This protein binds this small molecule.
Small molecule (SMILES): CC(C)C[C@H](NC(=O)[C@@H]1CCCN1)C(=O)N[C@@H](CCC(N)=O)C(=O)N1CCC[C@H]1C(=O)N[C@@H](CCC(N)=O)C(=O)N[C@@H](CCC(N)=O)C(=O)N1CCC[C@H]1C(=O)N[C@@H](Cc1ccccc1)C(=O)N1CCC[C@H]1C=O

Sequence of chain 1.D:
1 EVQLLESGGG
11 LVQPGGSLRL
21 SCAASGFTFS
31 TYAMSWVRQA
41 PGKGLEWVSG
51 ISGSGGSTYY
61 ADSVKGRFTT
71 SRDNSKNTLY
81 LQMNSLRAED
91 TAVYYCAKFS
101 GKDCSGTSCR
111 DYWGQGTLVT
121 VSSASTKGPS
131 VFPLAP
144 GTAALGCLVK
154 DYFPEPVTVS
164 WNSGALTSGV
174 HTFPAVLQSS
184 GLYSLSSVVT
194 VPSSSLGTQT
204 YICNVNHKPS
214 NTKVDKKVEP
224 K

Sequence of chain 1.E:
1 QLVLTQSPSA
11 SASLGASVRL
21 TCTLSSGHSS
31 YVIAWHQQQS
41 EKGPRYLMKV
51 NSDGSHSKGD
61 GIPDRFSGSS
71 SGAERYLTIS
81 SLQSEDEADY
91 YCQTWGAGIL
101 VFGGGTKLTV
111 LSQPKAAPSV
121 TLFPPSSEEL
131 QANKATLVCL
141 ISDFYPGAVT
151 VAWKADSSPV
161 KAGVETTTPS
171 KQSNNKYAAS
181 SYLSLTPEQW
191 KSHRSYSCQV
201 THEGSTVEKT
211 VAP

Binding-site contacts:
Ligand atom N contacts residue GLY27 of chain 1.E at 2.9 Å (h-bond).
Ligand atom O contacts residue SER52 of chain 1.D at 3.5 Å.
Ligand atom NE2 contacts residue VAL32 of chain 1.E at 3.2 Å (h-bond).
Ligand atom O contacts residue SER52 of chain 1.D at 3.5 Å.
Ligand atom O contacts residue LYS102 of chain 1.D at 3.6 Å.
Ligand atom CD contacts residue VAL32 of chain 1.E at 3.5 Å (hydrophobic).
Ligand atom CG contacts residue SO41 of chain 1.O at 3.3 Å.
Ligand atom N contacts residue TRP95 of chain 1.E at 3.6 Å.
Ligand atom O contacts residue TYR31 of chain 1.E at 3.6 Å (h-bond).
Ligand atom NE2 contacts residue THR94 of chain 1.E at 3.2 Å (h-bond).
Ligand atom CE1 contacts residue GLY98 of chain 1.E at 3.6 Å.
Ligand atom CB contacts residue ASP103 of chain 1.D at 3.6 Å.
Ligand atom NE2 contacts residue TRP95 of chain 1.E at 3.1 Å (h-bond).
Ligand atom OE1 contacts residue VAL32 of chain 1.E at 2.7 Å (h-bond).
Ligand atom CD1 contacts residue TYR59 of chain 1.D at 3.4 Å (hydrophobic).
Ligand atom CZ contacts residue TRP47 of chain 1.D at 3.6 Å (hydrophobic).
Ligand atom C contacts residue TYR31 of chain 1.E at 3.5 Å (hydrophobic).
Ligand atom O contacts residue LYS102 of chain 1.D at 2.8 Å (salt-bridge).
Ligand atom CD contacts residue GLY27 of chain 1.E at 3.1 Å.
Ligand atom CB contacts residue TYR31 of chain 1.E at 3.5 Å (hydrophobic).
Ligand atom O contacts residue GLY98 of chain 1.E at 2.9 Å (h-bond).
Ligand atom CB contacts residue GLY96 of chain 1.E at 3.4 Å.
Ligand atom OE1 contacts residue TYR31 of chain 1.E at 3.5 Å.
Ligand atom CA contacts residue TYR31 of chain 1.E at 3.5 Å (hydrophobic).
Ligand atom O contacts residue TRP95 of chain 1.E at 2.9 Å (h-bond).
Ligand atom CD contacts residue TRP95 of chain 1.E at 3.5 Å (hydrophobic).
Ligand atom CA contacts residue TYR59 of chain 1.D at 3.6 Å (hydrophobic).
Ligand atom O contacts residue TYR31 of chain 1.E at 3.6 Å.
Ligand atom CA contacts residue GLY96 of chain 1.E at 3.4 Å.
Ligand atom NE2 contacts residue TYR31 of chain 1.E at 3.5 Å.
Ligand atom NE2 contacts residue ASP103 of chain 1.D at 3.2 Å.
Ligand atom CD contacts residue TYR59 of chain 1.D at 3.3 Å (hydrophobic).
Ligand atom OE1 contacts residue LYS102 of chain 1.D at 3.3 Å.
Ligand atom N contacts residue TYR31 of chain 1.E at 3.3 Å.
Ligand atom CG contacts residue TRP95 of chain 1.E at 3.5 Å (hydrophobic).
Ligand atom CD contacts residue TRP95 of chain 1.E at 3.5 Å (hydrophobic).
Ligand atom OE1 contacts residue ALA33 of chain 1.D at 3.4 Å.
Ligand atom O contacts residue GLY27 of chain 1.E at 3.4 Å (h-bond).
Ligand atom N contacts residue TYR59 of chain 1.D at 3.6 Å (h-bond).
Ligand atom CE2 contacts residue SER35 of chain 1.D at 3.3 Å.